Binding-site contacts:
Ligand atom C8 contacts residue CYS101 of chain 1.I at 4.1 Å (hydrophobic).
Ligand atom C4 contacts residue ASN103 of chain 1.I at 4.2 Å.
Ligand atom O7 contacts residue ASN103 of chain 1.I at 3.0 Å (h-bond).
Ligand atom C8 contacts residue TYR161 of chain 1.I at 4.5 Å (hydrophobic).
Ligand atom C1 contacts residue ASN103 of chain 1.I at 1.4 Å.
Ligand atom C5 contacts residue ASN103 of chain 1.I at 3.6 Å.
Ligand atom N2 contacts residue ASN103 of chain 1.I at 2.9 Å (h-bond).
Ligand atom C2 contacts residue ASN103 of chain 1.I at 2.5 Å.
Ligand atom C8 contacts residue ASN103 of chain 1.I at 4.0 Å.
Ligand atom O5 contacts residue ASN103 of chain 1.I at 2.3 Å (h-bond).
Ligand atom C8 contacts residue THR102 of chain 1.I at 4.1 Å.
Ligand atom C3 contacts residue ASN103 of chain 1.I at 3.8 Å.
Ligand atom C7 contacts residue ASN103 of chain 1.I at 3.2 Å.

This small molecule binds to this protein.
Small molecule (SMILES): CC(=O)N[C@@H]1[C@@H](O)[C@H](O)[C@@H](CO)O[C@H]1O

Sequence of chain 1.I:
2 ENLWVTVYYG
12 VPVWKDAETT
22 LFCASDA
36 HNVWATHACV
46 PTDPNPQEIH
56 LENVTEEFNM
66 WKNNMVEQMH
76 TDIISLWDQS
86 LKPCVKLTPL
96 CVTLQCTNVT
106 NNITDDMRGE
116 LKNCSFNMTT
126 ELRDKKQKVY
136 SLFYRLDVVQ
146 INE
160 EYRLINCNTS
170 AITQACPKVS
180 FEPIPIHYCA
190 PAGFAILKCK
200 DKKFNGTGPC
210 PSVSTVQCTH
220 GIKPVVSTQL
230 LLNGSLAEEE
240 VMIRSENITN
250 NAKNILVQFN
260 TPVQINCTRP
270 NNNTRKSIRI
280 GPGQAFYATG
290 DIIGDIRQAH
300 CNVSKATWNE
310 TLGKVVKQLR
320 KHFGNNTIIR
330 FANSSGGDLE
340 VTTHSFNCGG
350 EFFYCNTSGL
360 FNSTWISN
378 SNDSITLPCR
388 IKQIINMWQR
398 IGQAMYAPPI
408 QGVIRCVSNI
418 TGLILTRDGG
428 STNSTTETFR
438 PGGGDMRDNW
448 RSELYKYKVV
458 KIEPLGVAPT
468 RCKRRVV